The protein below binds the small molecule below.
Small molecule (SMILES): CC(=O)N[C@H]1[C@H](O[C@H]2[C@H](O)[C@@H](NC(C)=O)CO[C@@H]2CO)O[C@H](CO)[C@@H](O)[C@@H]1O

Binding-site contacts:
Ligand atom O6 contacts residue ARG57 of chain 3.A at 2.8 Å (salt-bridge).
Ligand atom C4 contacts residue ARG57 of chain 3.A at 4.5 Å.
Ligand atom N2 contacts residue LEU443 of chain 3.A at 4.0 Å.
Ligand atom C8 contacts residue PHE200 of chain 3.A at 3.5 Å (hydrophobic).
Ligand atom C8 contacts residue TRP205 of chain 3.A at 4.3 Å (hydrophobic).
Ligand atom C2 contacts residue TRP205 of chain 3.A at 4.2 Å (hydrophobic).
Ligand atom C2 contacts residue ASN386 of chain 3.A at 2.4 Å.
Ligand atom C8 contacts residue LEU443 of chain 3.A at 3.9 Å (hydrophobic).
Ligand atom C5 contacts residue ARG57 of chain 3.A at 3.4 Å.
Ligand atom C6 contacts residue ARG57 of chain 3.A at 3.7 Å.
Ligand atom C3 contacts residue ASN386 of chain 3.A at 3.8 Å.
Ligand atom O5 contacts residue ARG57 of chain 3.A at 3.2 Å (salt-bridge).
Ligand atom O7 contacts residue ASN386 of chain 3.A at 3.5 Å (h-bond).
Ligand atom O5 contacts residue ASN386 of chain 3.A at 2.3 Å (h-bond).
Ligand atom C7 contacts residue LEU443 of chain 3.A at 4.3 Å (hydrophobic).
Ligand atom C1 contacts residue TRP205 of chain 3.A at 3.6 Å (hydrophobic).
Ligand atom C7 contacts residue PHE200 of chain 3.A at 4.4 Å (hydrophobic).
Ligand atom C7 contacts residue ASN386 of chain 3.A at 3.5 Å.
Ligand atom O3 contacts residue TRP205 of chain 3.A at 4.2 Å.
Ligand atom O5 contacts residue HIS385 of chain 3.A at 4.3 Å.
Ligand atom O5 contacts residue TRP205 of chain 3.A at 3.5 Å.
Ligand atom C4 contacts residue ASN386 of chain 3.A at 4.0 Å.
Ligand atom C3 contacts residue TRP205 of chain 3.A at 3.9 Å (hydrophobic).
Ligand atom O4 contacts residue ALA34 of chain 1.A at 4.5 Å.
Ligand atom N2 contacts residue PHE200 of chain 3.A at 4.3 Å.
Ligand atom O6 contacts residue ALA34 of chain 1.A at 4.0 Å.
Ligand atom C1 contacts residue ARG57 of chain 3.A at 4.4 Å.
Ligand atom N2 contacts residue ASN386 of chain 3.A at 3.1 Å (h-bond).
Ligand atom O6 contacts residue HIS385 of chain 3.A at 4.1 Å.
Ligand atom C6 contacts residue PHE384 of chain 3.A at 3.9 Å (hydrophobic).
Ligand atom C5 contacts residue ASN386 of chain 3.A at 3.6 Å.
Ligand atom C1 contacts residue ASN386 of chain 3.A at 1.4 Å.
Ligand atom O6 contacts residue PHE384 of chain 3.A at 3.6 Å.
Ligand atom N2 contacts residue TRP205 of chain 3.A at 3.6 Å.
Ligand atom O5 contacts residue CYS20 of chain 3.A at 4.4 Å.

Sequence of chain 3.A:
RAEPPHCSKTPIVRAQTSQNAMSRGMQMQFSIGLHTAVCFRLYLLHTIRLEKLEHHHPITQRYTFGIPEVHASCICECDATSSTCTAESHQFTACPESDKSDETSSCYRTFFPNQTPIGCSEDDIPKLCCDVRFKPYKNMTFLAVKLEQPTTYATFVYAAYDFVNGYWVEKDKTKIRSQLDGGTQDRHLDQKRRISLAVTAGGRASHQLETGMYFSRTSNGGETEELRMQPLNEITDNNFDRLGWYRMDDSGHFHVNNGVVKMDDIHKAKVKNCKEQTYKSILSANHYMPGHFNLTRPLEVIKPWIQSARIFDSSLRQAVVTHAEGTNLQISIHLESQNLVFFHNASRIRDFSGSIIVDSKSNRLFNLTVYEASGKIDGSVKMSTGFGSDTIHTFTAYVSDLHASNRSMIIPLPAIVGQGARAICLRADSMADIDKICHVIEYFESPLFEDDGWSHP

Sequence of chain 1.A:
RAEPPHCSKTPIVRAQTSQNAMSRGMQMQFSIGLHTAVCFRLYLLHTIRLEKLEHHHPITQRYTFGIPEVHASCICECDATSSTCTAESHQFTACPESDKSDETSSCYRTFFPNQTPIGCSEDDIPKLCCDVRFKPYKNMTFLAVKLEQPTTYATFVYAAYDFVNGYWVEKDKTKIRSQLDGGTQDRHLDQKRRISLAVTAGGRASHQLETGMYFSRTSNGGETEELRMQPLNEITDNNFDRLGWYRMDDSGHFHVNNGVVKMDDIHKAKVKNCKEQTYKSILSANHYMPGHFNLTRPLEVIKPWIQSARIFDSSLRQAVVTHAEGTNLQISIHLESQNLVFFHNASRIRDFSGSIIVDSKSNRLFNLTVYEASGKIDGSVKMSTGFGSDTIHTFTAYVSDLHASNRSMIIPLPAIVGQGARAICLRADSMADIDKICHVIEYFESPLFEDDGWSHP